A protein and the small-molecule ligand that binds it are described below.
Small molecule (SMILES): O=C(NCCCN(CCCCN(CCCNC(=O)c1cccc(=O)n1O)C(=O)c1cccc(=O)n1O)C(=O)c1cccc(=O)n1O)c1cccc(=O)n1O

Binding-site contacts:
Ligand atom O46 contacts residue SM1 of chain 1.G at 2.4 Å (h-bond).
Ligand atom N3 contacts residue LYS136 of chain 1.A at 3.6 Å.
Ligand atom C33 contacts residue TRP81 of chain 1.A at 3.5 Å (hydrophobic).
Ligand atom C36 contacts residue LYS136 of chain 1.A at 3.5 Å.
Ligand atom C4 contacts residue TYR108 of chain 1.A at 3.4 Å (hydrophobic).
Ligand atom C25 contacts residue LYS127 of chain 1.A at 3.5 Å.
Ligand atom N45 contacts residue SM1 of chain 1.G at 3.2 Å (h-bond).
Ligand atom C44 contacts residue LYS127 of chain 1.A at 3.2 Å.
Ligand atom C26 contacts residue SM1 of chain 1.G at 3.2 Å.
Ligand atom C36 contacts residue SM1 of chain 1.G at 3.2 Å.
Ligand atom C39 contacts residue TYR54 of chain 1.A at 3.6 Å (hydrophobic).
Ligand atom O48 contacts residue SM1 of chain 1.G at 2.1 Å (h-bond).
Ligand atom C40 contacts residue TRP81 of chain 1.A at 3.3 Å (hydrophobic).
Ligand atom O49 contacts residue LYS127 of chain 1.A at 3.0 Å (salt-bridge).
Ligand atom C36 contacts residue TRP81 of chain 1.A at 3.6 Å (hydrophobic).
Ligand atom O47 contacts residue TRP81 of chain 1.A at 3.5 Å.
Ligand atom O10 contacts residue SM1 of chain 1.G at 2.0 Å (h-bond).
Ligand atom N45 contacts residue TRP81 of chain 1.A at 3.5 Å.
Ligand atom C26 contacts residue LYS127 of chain 1.A at 3.6 Å.
Ligand atom C38 contacts residue TYR54 of chain 1.A at 3.6 Å (hydrophobic).
Ligand atom N27 contacts residue SM1 of chain 1.G at 3.1 Å (h-bond).
Ligand atom N3 contacts residue SM1 of chain 1.G at 3.0 Å (h-bond).
Ligand atom C41 contacts residue TRP81 of chain 1.A at 3.3 Å (hydrophobic).
Ligand atom O50 contacts residue SM1 of chain 1.G at 2.3 Å (h-bond).
Ligand atom O51 contacts residue SM1 of chain 1.G at 2.4 Å (h-bond).
Ligand atom O9 contacts residue TYR108 of chain 1.A at 2.5 Å (h-bond).
Ligand atom O49 contacts residue SM1 of chain 1.G at 2.5 Å (h-bond).
Ligand atom C12 contacts residue ILE43 of chain 1.A at 3.5 Å (hydrophobic).
Ligand atom C37 contacts residue TRP81 of chain 1.A at 3.5 Å (hydrophobic).
Ligand atom O51 contacts residue LYS127 of chain 1.A at 3.0 Å (salt-bridge).
Ligand atom C4 contacts residue SM1 of chain 1.G at 3.1 Å.
Ligand atom O47 contacts residue SM1 of chain 1.G at 2.5 Å (h-bond).
Ligand atom C44 contacts residue SM1 of chain 1.G at 3.2 Å.
Ligand atom N35 contacts residue SM1 of chain 1.G at 3.2 Å (h-bond).
Ligand atom C43 contacts residue LYS127 of chain 1.A at 3.2 Å.
Ligand atom C38 contacts residue SER70 of chain 1.A at 3.6 Å.
Ligand atom N32 contacts residue TRP81 of chain 1.A at 3.4 Å.
Ligand atom O47 contacts residue LYS136 of chain 1.A at 3.2 Å (salt-bridge).
Ligand atom O10 contacts residue LYS136 of chain 1.A at 3.6 Å (salt-bridge).
Ligand atom O9 contacts residue SM1 of chain 1.G at 2.5 Å (h-bond).

Sequence of chain 1.A:
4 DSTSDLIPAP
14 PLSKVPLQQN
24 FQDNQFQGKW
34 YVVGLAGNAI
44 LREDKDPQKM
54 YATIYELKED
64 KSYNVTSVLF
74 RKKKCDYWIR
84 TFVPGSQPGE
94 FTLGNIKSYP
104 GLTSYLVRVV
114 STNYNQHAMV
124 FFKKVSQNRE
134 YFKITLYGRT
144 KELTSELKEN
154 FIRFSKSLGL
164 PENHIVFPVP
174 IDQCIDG